The protein below binds the small molecule below.
Small molecule (SMILES): OC[C@H]1O[C@@H](O)[C@@H](O)[C@@H](O)[C@@H]1O

Sequence of chain 1.C:
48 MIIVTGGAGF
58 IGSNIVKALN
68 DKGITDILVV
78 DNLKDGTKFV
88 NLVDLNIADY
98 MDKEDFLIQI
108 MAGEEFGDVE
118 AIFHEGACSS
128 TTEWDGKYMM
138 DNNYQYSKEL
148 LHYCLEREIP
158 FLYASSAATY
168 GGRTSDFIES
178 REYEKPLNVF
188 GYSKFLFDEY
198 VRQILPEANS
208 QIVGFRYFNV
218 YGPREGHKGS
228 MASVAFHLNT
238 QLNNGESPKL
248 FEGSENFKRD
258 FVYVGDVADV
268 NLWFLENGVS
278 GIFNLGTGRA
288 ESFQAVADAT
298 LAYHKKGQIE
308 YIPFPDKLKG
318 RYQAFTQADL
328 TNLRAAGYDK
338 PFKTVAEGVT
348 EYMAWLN

Binding-site contacts:
Ligand atom O6 contacts residue PHE187 of chain 1.C at 3.7 Å.
Ligand atom O6 contacts residue NAP1 of chain 1.S at 3.5 Å.
Ligand atom C3 contacts residue MET228 of chain 1.C at 3.8 Å (hydrophobic).
Ligand atom C3 contacts residue SER126 of chain 1.C at 2.9 Å.
Ligand atom O5 contacts residue NAP1 of chain 1.S at 4.3 Å.
Ligand atom C2 contacts residue SER126 of chain 1.C at 4.3 Å.
Ligand atom C5 contacts residue SER126 of chain 1.C at 4.1 Å.
Ligand atom O3 contacts residue MET228 of chain 1.C at 3.6 Å.
Ligand atom O6 contacts residue ALA165 of chain 1.C at 3.9 Å.
Ligand atom C4 contacts residue SER126 of chain 1.C at 3.2 Å.
Ligand atom C1 contacts residue THR128 of chain 1.C at 4.1 Å.
Ligand atom O4 contacts residue NAP1 of chain 1.S at 3.3 Å (h-bond).
Ligand atom C3 contacts residue ADP1 of chain 1.U at 3.7 Å.
Ligand atom C3 contacts residue LYS225 of chain 1.C at 3.8 Å.
Ligand atom C4 contacts residue ADP1 of chain 1.U at 4.2 Å.
Ligand atom C2 contacts residue LYS225 of chain 1.C at 4.0 Å.
Ligand atom C5 contacts residue PHE187 of chain 1.C at 4.2 Å (hydrophobic).
Ligand atom O5 contacts residue ADP1 of chain 1.U at 2.3 Å (h-bond).
Ligand atom O2 contacts residue ADP1 of chain 1.U at 2.8 Å (h-bond).
Ligand atom O4 contacts residue SER126 of chain 1.C at 2.6 Å (h-bond).
Ligand atom C5 contacts residue NAP1 of chain 1.S at 4.1 Å.
Ligand atom O2 contacts residue LYS225 of chain 1.C at 3.2 Å (salt-bridge).
Ligand atom C5 contacts residue THR128 of chain 1.C at 3.9 Å.
Ligand atom C6 contacts residue NAP1 of chain 1.S at 3.0 Å.
Ligand atom O6 contacts residue SER163 of chain 1.C at 2.6 Å (h-bond).
Ligand atom C2 contacts residue ADP1 of chain 1.U at 2.4 Å.
Ligand atom C2 contacts residue MET228 of chain 1.C at 3.5 Å (hydrophobic).
Ligand atom C1 contacts residue ADP1 of chain 1.U at 1.4 Å.
Ligand atom O6 contacts residue ADP1 of chain 1.U at 4.1 Å.
Ligand atom O3 contacts residue SER126 of chain 1.C at 2.9 Å (h-bond).
Ligand atom O4 contacts residue PHE187 of chain 1.C at 3.5 Å.
Ligand atom C4 contacts residue LYS225 of chain 1.C at 4.2 Å.
Ligand atom O3 contacts residue LYS225 of chain 1.C at 2.9 Å (salt-bridge).
Ligand atom O2 contacts residue MET228 of chain 1.C at 3.2 Å (h-bond).
Ligand atom O5 contacts residue THR128 of chain 1.C at 4.3 Å.
Ligand atom C4 contacts residue NAP1 of chain 1.S at 3.9 Å.
Ligand atom C6 contacts residue SER163 of chain 1.C at 3.4 Å.
Ligand atom C6 contacts residue PHE187 of chain 1.C at 3.8 Å (hydrophobic).
Ligand atom O2 contacts residue NAP1 of chain 1.S at 3.7 Å.
Ligand atom C5 contacts residue ADP1 of chain 1.U at 3.6 Å.